Sequence of chain 1.A:
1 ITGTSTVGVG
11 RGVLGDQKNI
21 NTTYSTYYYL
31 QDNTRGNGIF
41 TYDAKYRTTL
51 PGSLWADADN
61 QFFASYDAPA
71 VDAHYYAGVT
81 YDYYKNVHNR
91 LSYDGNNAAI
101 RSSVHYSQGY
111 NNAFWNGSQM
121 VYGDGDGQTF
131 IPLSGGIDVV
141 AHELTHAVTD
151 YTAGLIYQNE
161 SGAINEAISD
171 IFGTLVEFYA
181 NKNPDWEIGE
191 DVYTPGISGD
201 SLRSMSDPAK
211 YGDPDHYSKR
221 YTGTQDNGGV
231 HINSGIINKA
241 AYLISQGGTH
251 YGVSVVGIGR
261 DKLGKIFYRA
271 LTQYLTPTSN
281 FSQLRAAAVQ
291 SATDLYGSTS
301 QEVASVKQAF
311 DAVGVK

A protein and the small-molecule ligand that binds it are described below.
Small molecule (SMILES): CC(C)[C@H](N)C(=O)O

Binding-site contacts:
Ligand atom N contacts residue GLU143 of chain 1.A at 2.7 Å (salt-bridge).
Ligand atom N contacts residue ASN112 of chain 1.A at 2.8 Å (h-bond).
Ligand atom CG1 contacts residue LEU202 of chain 1.A at 3.7 Å (hydrophobic).
Ligand atom C contacts residue HIS231 of chain 1.A at 3.7 Å.
Ligand atom N contacts residue ALA113 of chain 1.A at 2.7 Å (h-bond).
Ligand atom CG2 contacts residue GLU143 of chain 1.A at 4.1 Å.
Ligand atom C contacts residue ARG203 of chain 1.A at 4.1 Å.
Ligand atom CG1 contacts residue LYS1 of chain 1.I at 3.3 Å.
Ligand atom CB contacts residue LEU202 of chain 1.A at 4.4 Å (hydrophobic).
Ligand atom CA contacts residue ASN112 of chain 1.A at 3.7 Å.
Ligand atom CA contacts residue HIS142 of chain 1.A at 4.2 Å.
Ligand atom C contacts residue LYS1 of chain 1.I at 1.3 Å.
Ligand atom CA contacts residue GLU143 of chain 1.A at 3.0 Å.
Ligand atom CA contacts residue LYS1 of chain 1.I at 2.4 Å.
Ligand atom O contacts residue ARG203 of chain 1.A at 2.9 Å (salt-bridge).
Ligand atom CG2 contacts residue LYS1 of chain 1.I at 4.3 Å.
Ligand atom CB contacts residue ALA113 of chain 1.A at 4.4 Å (hydrophobic).
Ligand atom CB contacts residue VAL139 of chain 1.A at 4.4 Å (hydrophobic).
Ligand atom CG2 contacts residue VAL139 of chain 1.A at 3.8 Å (hydrophobic).
Ligand atom CA contacts residue ALA113 of chain 1.A at 4.0 Å (hydrophobic).
Ligand atom CB contacts residue LYS1 of chain 1.I at 3.4 Å.
Ligand atom CG1 contacts residue ASN112 of chain 1.A at 3.4 Å.
Ligand atom O contacts residue LEU202 of chain 1.A at 3.9 Å.
Ligand atom C contacts residue ASN112 of chain 1.A at 4.0 Å.
Ligand atom CG1 contacts residue LEU133 of chain 1.A at 4.2 Å (hydrophobic).
Ligand atom CG2 contacts residue ARG203 of chain 1.A at 4.0 Å.
Ligand atom CB contacts residue GLU143 of chain 1.A at 3.4 Å.
Ligand atom O contacts residue LYS1 of chain 1.I at 2.2 Å (salt-bridge).
Ligand atom CB contacts residue ASN112 of chain 1.A at 4.0 Å.
Ligand atom O contacts residue HIS231 of chain 1.A at 3.7 Å.
Ligand atom C contacts residue GLU143 of chain 1.A at 4.4 Å.
Ligand atom O contacts residue HIS142 of chain 1.A at 4.5 Å.
Ligand atom N contacts residue LYS1 of chain 1.I at 2.7 Å (salt-bridge).
Ligand atom CG2 contacts residue LEU202 of chain 1.A at 4.0 Å (hydrophobic).
Ligand atom O contacts residue GLU166 of chain 1.A at 4.5 Å.